Sequence of chain 1.E:
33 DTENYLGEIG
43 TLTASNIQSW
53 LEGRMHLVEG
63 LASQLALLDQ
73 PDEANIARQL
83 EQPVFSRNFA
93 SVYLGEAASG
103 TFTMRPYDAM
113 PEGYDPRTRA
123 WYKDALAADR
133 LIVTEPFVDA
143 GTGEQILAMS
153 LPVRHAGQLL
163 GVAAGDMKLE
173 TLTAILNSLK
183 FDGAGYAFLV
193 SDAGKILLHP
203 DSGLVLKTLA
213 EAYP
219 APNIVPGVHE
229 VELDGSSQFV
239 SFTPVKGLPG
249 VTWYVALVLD

Binding-site contacts:
Ligand atom CG contacts residue ARG121 of chain 1.E at 4.5 Å.
Ligand atom O contacts residue ALA122 of chain 1.E at 3.4 Å (h-bond).
Ligand atom CG contacts residue ALA122 of chain 1.E at 3.4 Å (hydrophobic).
Ligand atom C contacts residue ARG121 of chain 1.E at 4.3 Å.
Ligand atom CB contacts residue ALA122 of chain 1.E at 3.3 Å (hydrophobic).
Ligand atom C contacts residue ALA122 of chain 1.E at 3.7 Å (hydrophobic).
Ligand atom CD contacts residue ALA122 of chain 1.E at 4.0 Å (hydrophobic).
Ligand atom O contacts residue TRP123 of chain 1.E at 3.2 Å (h-bond).
Ligand atom CD contacts residue THR120 of chain 1.E at 4.5 Å.
Ligand atom CD contacts residue ARG121 of chain 1.E at 4.0 Å.
Ligand atom OXT contacts residue ARG121 of chain 1.E at 4.5 Å.
Ligand atom N contacts residue THR120 of chain 1.E at 3.9 Å.
Ligand atom C contacts residue TRP123 of chain 1.E at 4.0 Å (hydrophobic).
Ligand atom OXT contacts residue TRP123 of chain 1.E at 3.9 Å.
Ligand atom CB contacts residue ARG121 of chain 1.E at 3.4 Å.
Ligand atom O contacts residue ARG121 of chain 1.E at 4.4 Å.
Ligand atom N contacts residue ARG121 of chain 1.E at 3.5 Å.

A protein and the small-molecule ligand that binds it are described below.
Small molecule (SMILES): NCCCC(=O)O